Sequence of chain 1.A:
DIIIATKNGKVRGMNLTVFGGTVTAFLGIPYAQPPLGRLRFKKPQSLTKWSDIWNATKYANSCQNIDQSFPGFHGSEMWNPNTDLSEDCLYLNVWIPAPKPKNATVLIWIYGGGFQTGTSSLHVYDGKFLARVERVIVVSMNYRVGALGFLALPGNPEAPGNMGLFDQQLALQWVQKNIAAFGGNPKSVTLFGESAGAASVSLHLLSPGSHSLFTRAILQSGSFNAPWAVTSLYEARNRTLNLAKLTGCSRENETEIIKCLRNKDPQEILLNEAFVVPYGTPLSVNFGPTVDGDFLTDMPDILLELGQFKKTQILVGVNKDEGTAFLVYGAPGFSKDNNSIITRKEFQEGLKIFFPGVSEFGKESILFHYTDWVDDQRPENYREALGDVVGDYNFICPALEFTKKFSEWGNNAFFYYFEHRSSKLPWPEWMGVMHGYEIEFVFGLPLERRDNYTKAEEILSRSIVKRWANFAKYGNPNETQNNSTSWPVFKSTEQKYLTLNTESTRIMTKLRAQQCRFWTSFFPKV

Binding-site contacts:
Ligand atom C2 contacts residue ASN342 of chain 1.A at 2.6 Å.
Ligand atom C1 contacts residue ASN342 of chain 1.A at 1.5 Å.
Ligand atom C5 contacts residue ASN342 of chain 1.A at 3.9 Å.
Ligand atom C8 contacts residue ASN342 of chain 1.A at 3.3 Å.
Ligand atom C7 contacts residue ASN342 of chain 1.A at 3.2 Å.
Ligand atom O5 contacts residue PHE338 of chain 1.A at 4.4 Å.
Ligand atom O5 contacts residue SER339 of chain 1.A at 3.0 Å.
Ligand atom C3 contacts residue ASN342 of chain 1.A at 3.8 Å.
Ligand atom O5 contacts residue ASN342 of chain 1.A at 2.7 Å (h-bond).
Ligand atom C3 contacts residue GLY337 of chain 1.A at 4.4 Å.
Ligand atom O7 contacts residue ASN342 of chain 1.A at 3.7 Å.
Ligand atom N2 contacts residue ASN342 of chain 1.A at 2.8 Å (h-bond).
Ligand atom C1 contacts residue SER339 of chain 1.A at 3.5 Å.
Ligand atom C5 contacts residue SER339 of chain 1.A at 4.2 Å.
Ligand atom C6 contacts residue ASN342 of chain 1.A at 4.3 Å.
Ligand atom C4 contacts residue ASN342 of chain 1.A at 4.4 Å.

A small-molecule ligand and the protein it binds are described below.
Small molecule (SMILES): CC(=O)N[C@@H]1[C@@H](O)[C@H](O)[C@@H](CO)O[C@H]1O